Binding-site contacts:
Ligand atom O4 contacts residue ASP1 of chain 1.C at 3.4 Å (salt-bridge).
Ligand atom C6 contacts residue GLU46 of chain 1.D at 3.8 Å.
Ligand atom O5 contacts residue GLU46 of chain 1.D at 3.8 Å.
Ligand atom C2 contacts residue GLY44 of chain 1.D at 4.1 Å.
Ligand atom C5 contacts residue GLU46 of chain 1.D at 4.3 Å.
Ligand atom C1 contacts residue LEU45 of chain 1.D at 3.9 Å (hydrophobic).
Ligand atom O3 contacts residue GLN43 of chain 1.D at 3.3 Å (h-bond).
Ligand atom O2 contacts residue GLN102 of chain 1.C at 3.9 Å.
Ligand atom C3 contacts residue GLY44 of chain 1.D at 4.4 Å.
Ligand atom O6 contacts residue GLU46 of chain 1.D at 4.2 Å.
Ligand atom C1 contacts residue GLN102 of chain 1.C at 3.9 Å.
Ligand atom O6 contacts residue HIS63 of chain 1.D at 2.4 Å (h-bond).
Ligand atom O5 contacts residue HIS63 of chain 1.D at 4.3 Å.
Ligand atom O4 contacts residue THR99 of chain 1.C at 3.9 Å.
Ligand atom O3 contacts residue GLY44 of chain 1.D at 3.1 Å (h-bond).
Ligand atom O5 contacts residue GLU46 of chain 1.D at 3.4 Å.
Ligand atom O3 contacts residue GLN102 of chain 1.C at 2.8 Å (h-bond).
Ligand atom C1 contacts residue PHE100 of chain 1.C at 3.4 Å (hydrophobic).
Ligand atom C1 contacts residue LEU45 of chain 1.D at 3.8 Å (hydrophobic).
Ligand atom O2 contacts residue GLY44 of chain 1.D at 4.1 Å.
Ligand atom C3 contacts residue GLN43 of chain 1.D at 4.2 Å.
Ligand atom C2 contacts residue GLN102 of chain 1.C at 4.3 Å.
Ligand atom O4 contacts residue GLN43 of chain 1.D at 3.3 Å (h-bond).
Ligand atom C6 contacts residue GLU46 of chain 1.D at 3.9 Å.
Ligand atom C1 contacts residue GLU46 of chain 1.D at 3.7 Å.
Ligand atom C3 contacts residue GLN102 of chain 1.C at 3.2 Å.
Ligand atom C2 contacts residue LEU45 of chain 1.D at 3.5 Å (hydrophobic).
Ligand atom O2 contacts residue LEU45 of chain 1.D at 3.0 Å (h-bond).
Ligand atom C2 contacts residue GLN102 of chain 1.C at 3.8 Å.
Ligand atom O1 contacts residue THR99 of chain 1.C at 3.4 Å.
Ligand atom C2 contacts residue GLU46 of chain 1.D at 4.2 Å.
Ligand atom O3 contacts residue GLN102 of chain 1.C at 4.0 Å.
Ligand atom O2 contacts residue GLN102 of chain 1.C at 2.8 Å (h-bond).
Ligand atom C4 contacts residue GLN43 of chain 1.D at 4.1 Å.
Ligand atom O1 contacts residue LEU45 of chain 1.D at 4.3 Å.
Ligand atom O2 contacts residue PHE100 of chain 1.C at 4.4 Å.
Ligand atom C6 contacts residue HIS63 of chain 1.D at 3.3 Å.
Ligand atom O1 contacts residue PHE100 of chain 1.C at 2.9 Å (h-bond).
Ligand atom C5 contacts residue HIS63 of chain 1.D at 3.6 Å.
Ligand atom O6 contacts residue GLU46 of chain 1.D at 2.6 Å (salt-bridge).

Sequence of chain 1.D:
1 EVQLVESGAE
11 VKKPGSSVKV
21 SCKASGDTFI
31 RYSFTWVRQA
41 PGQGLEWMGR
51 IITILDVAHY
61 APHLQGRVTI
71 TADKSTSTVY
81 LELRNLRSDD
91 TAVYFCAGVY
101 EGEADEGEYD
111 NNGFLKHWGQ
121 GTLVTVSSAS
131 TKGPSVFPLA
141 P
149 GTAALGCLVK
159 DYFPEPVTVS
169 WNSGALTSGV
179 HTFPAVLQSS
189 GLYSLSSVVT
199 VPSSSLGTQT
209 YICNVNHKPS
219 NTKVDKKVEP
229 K

This protein binds this small molecule.
Small molecule (SMILES): OC[C@H]1O[C@@](CO)(O[C@H]2O[C@H](CO)[C@@H](O)[C@H](O)[C@H]2O)[C@@H](O)[C@@H]1O

Sequence of chain 1.C:
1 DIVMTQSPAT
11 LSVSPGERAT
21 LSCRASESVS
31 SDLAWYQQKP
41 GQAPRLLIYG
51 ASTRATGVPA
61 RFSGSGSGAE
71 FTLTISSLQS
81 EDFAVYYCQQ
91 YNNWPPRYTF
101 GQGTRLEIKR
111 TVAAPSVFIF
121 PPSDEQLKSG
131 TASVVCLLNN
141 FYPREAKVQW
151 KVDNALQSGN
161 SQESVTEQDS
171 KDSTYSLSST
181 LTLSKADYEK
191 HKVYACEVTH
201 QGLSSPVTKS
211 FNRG